This small molecule binds to this protein.
Small molecule (SMILES): CC(=O)N[C@@H]1[C@@H](O)[C@H](O)[C@@H](CO)O[C@H]1O

Sequence of chain 1.A:
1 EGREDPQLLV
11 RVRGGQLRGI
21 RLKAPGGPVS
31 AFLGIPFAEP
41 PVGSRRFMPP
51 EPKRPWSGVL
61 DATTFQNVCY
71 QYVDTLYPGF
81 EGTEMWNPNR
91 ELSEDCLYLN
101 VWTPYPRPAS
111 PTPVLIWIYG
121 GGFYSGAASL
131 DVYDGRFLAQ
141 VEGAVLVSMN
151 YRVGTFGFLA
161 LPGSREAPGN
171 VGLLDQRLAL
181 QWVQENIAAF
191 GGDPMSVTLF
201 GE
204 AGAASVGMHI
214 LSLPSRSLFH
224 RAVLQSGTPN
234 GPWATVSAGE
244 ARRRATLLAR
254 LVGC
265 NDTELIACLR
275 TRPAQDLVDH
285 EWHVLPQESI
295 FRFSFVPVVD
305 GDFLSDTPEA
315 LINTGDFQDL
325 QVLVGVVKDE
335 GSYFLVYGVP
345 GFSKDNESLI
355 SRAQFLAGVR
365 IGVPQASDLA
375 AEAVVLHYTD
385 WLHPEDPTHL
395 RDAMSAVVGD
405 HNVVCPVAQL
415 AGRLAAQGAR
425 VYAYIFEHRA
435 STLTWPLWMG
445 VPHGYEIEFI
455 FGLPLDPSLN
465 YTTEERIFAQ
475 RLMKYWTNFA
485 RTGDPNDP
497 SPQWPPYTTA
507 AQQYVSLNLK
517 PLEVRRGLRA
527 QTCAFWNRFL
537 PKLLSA

Binding-site contacts:
Ligand atom O4 contacts residue GLY345 of chain 1.A at 3.9 Å.
Ligand atom O5 contacts residue SER347 of chain 1.A at 3.3 Å.
Ligand atom C8 contacts residue LEU353 of chain 1.A at 4.0 Å (hydrophobic).
Ligand atom C1 contacts residue SER347 of chain 1.A at 3.9 Å.
Ligand atom C4 contacts residue ASN350 of chain 1.A at 4.2 Å.
Ligand atom C3 contacts residue ASN350 of chain 1.A at 3.8 Å.
Ligand atom C1 contacts residue GLY345 of chain 1.A at 4.3 Å.
Ligand atom N2 contacts residue GLY345 of chain 1.A at 4.4 Å.
Ligand atom C6 contacts residue SER347 of chain 1.A at 4.0 Å.
Ligand atom C3 contacts residue GLY345 of chain 1.A at 4.1 Å.
Ligand atom O5 contacts residue ASN350 of chain 1.A at 2.4 Å (h-bond).
Ligand atom C5 contacts residue GLY345 of chain 1.A at 4.2 Å.
Ligand atom N2 contacts residue ASN350 of chain 1.A at 3.0 Å (h-bond).
Ligand atom C2 contacts residue ASN350 of chain 1.A at 2.5 Å.
Ligand atom C1 contacts residue ASN350 of chain 1.A at 1.5 Å.
Ligand atom C5 contacts residue PHE346 of chain 1.A at 4.5 Å (hydrophobic).
Ligand atom C6 contacts residue PHE346 of chain 1.A at 4.3 Å (hydrophobic).
Ligand atom C7 contacts residue ASN350 of chain 1.A at 3.7 Å.
Ligand atom O7 contacts residue ASN350 of chain 1.A at 3.7 Å.
Ligand atom C5 contacts residue SER347 of chain 1.A at 3.9 Å.
Ligand atom C2 contacts residue GLY345 of chain 1.A at 4.5 Å.
Ligand atom C5 contacts residue ASN350 of chain 1.A at 3.7 Å.